The protein below binds the small molecule below.
Small molecule (SMILES): Nc1ncnc2c1ncn2[C@@H]1O[C@H](CO[P](=O)(O)O[P](=O)(O)NP(=O)(O)O)[C@@H](O)[C@H]1O

Sequence of chain 1.A:
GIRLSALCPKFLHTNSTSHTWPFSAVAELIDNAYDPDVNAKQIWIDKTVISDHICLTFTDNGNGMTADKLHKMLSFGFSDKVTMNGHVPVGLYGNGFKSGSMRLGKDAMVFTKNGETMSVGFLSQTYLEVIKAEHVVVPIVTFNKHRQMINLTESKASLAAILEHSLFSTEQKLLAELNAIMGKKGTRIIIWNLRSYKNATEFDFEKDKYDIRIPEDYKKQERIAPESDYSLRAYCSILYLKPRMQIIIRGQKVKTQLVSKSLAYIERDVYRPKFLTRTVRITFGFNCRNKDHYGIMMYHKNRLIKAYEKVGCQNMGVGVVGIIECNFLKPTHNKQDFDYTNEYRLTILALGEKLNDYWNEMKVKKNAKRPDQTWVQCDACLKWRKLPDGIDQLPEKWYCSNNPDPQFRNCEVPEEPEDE

Binding-site contacts:
Ligand atom O1G contacts residue ASN97 of chain 1.A at 2.6 Å (h-bond).
Ligand atom N3B contacts residue TYR95 of chain 1.A at 3.4 Å (h-bond).
Ligand atom O2G contacts residue GLU30 of chain 1.A at 3.2 Å (salt-bridge).
Ligand atom N9 contacts residue MET75 of chain 1.A at 3.3 Å (h-bond).
Ligand atom N7 contacts residue MET75 of chain 1.A at 3.4 Å (h-bond).
Ligand atom O1A contacts residue MG1 of chain 1.G at 3.3 Å.
Ligand atom C4 contacts residue MET67 of chain 1.A at 2.7 Å (hydrophobic).
Ligand atom N3 contacts residue VAL40 of chain 1.A at 3.4 Å.
Ligand atom N1 contacts residue VAL40 of chain 1.A at 2.4 Å.
Ligand atom C6 contacts residue MET67 of chain 1.A at 3.3 Å (hydrophobic).
Ligand atom O1G contacts residue GLY96 of chain 1.A at 2.9 Å (h-bond).
Ligand atom O2A contacts residue PHE99 of chain 1.A at 2.8 Å (h-bond).
Ligand atom O1G contacts residue TYR95 of chain 1.A at 3.4 Å.
Ligand atom C8 contacts residue MET75 of chain 1.A at 2.9 Å (hydrophobic).
Ligand atom O1A contacts residue ASN34 of chain 1.A at 2.4 Å (h-bond).
Ligand atom N6 contacts residue ASP62 of chain 1.A at 3.4 Å (salt-bridge).
Ligand atom O4' contacts residue MET75 of chain 1.A at 2.9 Å.
Ligand atom O2B contacts residue SER81 of chain 1.A at 3.4 Å.
Ligand atom C5 contacts residue MET67 of chain 1.A at 3.2 Å (hydrophobic).
Ligand atom N3B contacts residue GLY96 of chain 1.A at 3.3 Å (h-bond).
Ligand atom C6 contacts residue VAL40 of chain 1.A at 3.3 Å (hydrophobic).
Ligand atom N9 contacts residue MET67 of chain 1.A at 3.5 Å.
Ligand atom O1B contacts residue MG1 of chain 1.G at 2.5 Å.
Ligand atom O3G contacts residue TYR95 of chain 1.A at 3.3 Å (h-bond).
Ligand atom N1 contacts residue THR189 of chain 1.A at 3.5 Å (h-bond).
Ligand atom O3G contacts residue LYS353 of chain 1.A at 2.7 Å (salt-bridge).
Ligand atom N1 contacts residue MET67 of chain 1.A at 3.0 Å.
Ligand atom O2A contacts residue LYS100 of chain 1.A at 3.2 Å (salt-bridge).
Ligand atom C2 contacts residue MET67 of chain 1.A at 2.5 Å (hydrophobic).
Ligand atom O2G contacts residue MG1 of chain 1.G at 2.5 Å.
Ligand atom O1G contacts residue GLY98 of chain 1.A at 2.9 Å (h-bond).
Ligand atom C2 contacts residue VAL40 of chain 1.A at 2.5 Å (hydrophobic).
Ligand atom O1B contacts residue ASN34 of chain 1.A at 3.3 Å (h-bond).
Ligand atom N3B contacts residue LEU94 of chain 1.A at 2.9 Å (h-bond).
Ligand atom O3A contacts residue ASN97 of chain 1.A at 3.4 Å (h-bond).
Ligand atom O2A contacts residue GLY98 of chain 1.A at 3.3 Å (h-bond).
Ligand atom N3 contacts residue MET67 of chain 1.A at 2.3 Å.
Ligand atom O3G contacts residue LEU94 of chain 1.A at 3.3 Å (h-bond).
Ligand atom N3B contacts residue GLY93 of chain 1.A at 3.2 Å.
Ligand atom N7 contacts residue ASN34 of chain 1.A at 3.5 Å (h-bond).